Sequence of chain 1.C:
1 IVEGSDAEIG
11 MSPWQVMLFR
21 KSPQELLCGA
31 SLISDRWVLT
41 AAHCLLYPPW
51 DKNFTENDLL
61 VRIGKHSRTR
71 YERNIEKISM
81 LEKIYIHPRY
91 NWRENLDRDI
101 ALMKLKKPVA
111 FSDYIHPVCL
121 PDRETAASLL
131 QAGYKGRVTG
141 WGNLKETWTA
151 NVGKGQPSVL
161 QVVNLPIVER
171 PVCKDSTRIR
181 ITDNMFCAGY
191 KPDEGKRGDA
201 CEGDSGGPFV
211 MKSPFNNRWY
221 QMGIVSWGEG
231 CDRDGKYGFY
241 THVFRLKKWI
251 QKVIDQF

The protein below binds the small molecule below.
Small molecule (SMILES): CC(=O)N[C@@H]1[C@@H](O)[C@H](O)[C@@H](CO)O[C@H]1O

Binding-site contacts:
Ligand atom O5 contacts residue THR55 of chain 1.C at 4.0 Å.
Ligand atom O6 contacts residue ASN53 of chain 1.C at 4.4 Å.
Ligand atom C6 contacts residue THR55 of chain 1.C at 4.2 Å.
Ligand atom C8 contacts residue LEU46 of chain 1.C at 4.3 Å (hydrophobic).
Ligand atom O5 contacts residue ASN53 of chain 1.C at 2.3 Å (h-bond).
Ligand atom N2 contacts residue ASN53 of chain 1.C at 3.0 Å (h-bond).
Ligand atom C2 contacts residue ASN53 of chain 1.C at 2.5 Å.
Ligand atom C1 contacts residue THR55 of chain 1.C at 4.3 Å.
Ligand atom C5 contacts residue THR55 of chain 1.C at 3.8 Å.
Ligand atom O6 contacts residue THR55 of chain 1.C at 4.4 Å.
Ligand atom C3 contacts residue ASN53 of chain 1.C at 3.8 Å.
Ligand atom O7 contacts residue ASN53 of chain 1.C at 3.7 Å.
Ligand atom C4 contacts residue ASN53 of chain 1.C at 4.2 Å.
Ligand atom C5 contacts residue ASN53 of chain 1.C at 3.6 Å.
Ligand atom C7 contacts residue ASN53 of chain 1.C at 3.5 Å.
Ligand atom C1 contacts residue ASN53 of chain 1.C at 1.4 Å.